A protein and the small-molecule ligand that binds it are described below.
Small molecule (SMILES): CC(=O)N[C@H]1[C@H](O[C@H]2[C@H](O)[C@@H](NC(C)=O)CO[C@@H]2CO)O[C@H](CO)[C@@H](O[C@@H]2O[C@H](CO[C@H]3O[C@H](CO)[C@@H](O)[C@H](O)[C@@H]3O)[C@@H](O)[C@H](O[C@H]3O[C@H](CO)[C@@H](O)[C@H](O)[C@@H]3O)[C@@H]2O)[C@@H]1O

Sequence of chain 1.C:
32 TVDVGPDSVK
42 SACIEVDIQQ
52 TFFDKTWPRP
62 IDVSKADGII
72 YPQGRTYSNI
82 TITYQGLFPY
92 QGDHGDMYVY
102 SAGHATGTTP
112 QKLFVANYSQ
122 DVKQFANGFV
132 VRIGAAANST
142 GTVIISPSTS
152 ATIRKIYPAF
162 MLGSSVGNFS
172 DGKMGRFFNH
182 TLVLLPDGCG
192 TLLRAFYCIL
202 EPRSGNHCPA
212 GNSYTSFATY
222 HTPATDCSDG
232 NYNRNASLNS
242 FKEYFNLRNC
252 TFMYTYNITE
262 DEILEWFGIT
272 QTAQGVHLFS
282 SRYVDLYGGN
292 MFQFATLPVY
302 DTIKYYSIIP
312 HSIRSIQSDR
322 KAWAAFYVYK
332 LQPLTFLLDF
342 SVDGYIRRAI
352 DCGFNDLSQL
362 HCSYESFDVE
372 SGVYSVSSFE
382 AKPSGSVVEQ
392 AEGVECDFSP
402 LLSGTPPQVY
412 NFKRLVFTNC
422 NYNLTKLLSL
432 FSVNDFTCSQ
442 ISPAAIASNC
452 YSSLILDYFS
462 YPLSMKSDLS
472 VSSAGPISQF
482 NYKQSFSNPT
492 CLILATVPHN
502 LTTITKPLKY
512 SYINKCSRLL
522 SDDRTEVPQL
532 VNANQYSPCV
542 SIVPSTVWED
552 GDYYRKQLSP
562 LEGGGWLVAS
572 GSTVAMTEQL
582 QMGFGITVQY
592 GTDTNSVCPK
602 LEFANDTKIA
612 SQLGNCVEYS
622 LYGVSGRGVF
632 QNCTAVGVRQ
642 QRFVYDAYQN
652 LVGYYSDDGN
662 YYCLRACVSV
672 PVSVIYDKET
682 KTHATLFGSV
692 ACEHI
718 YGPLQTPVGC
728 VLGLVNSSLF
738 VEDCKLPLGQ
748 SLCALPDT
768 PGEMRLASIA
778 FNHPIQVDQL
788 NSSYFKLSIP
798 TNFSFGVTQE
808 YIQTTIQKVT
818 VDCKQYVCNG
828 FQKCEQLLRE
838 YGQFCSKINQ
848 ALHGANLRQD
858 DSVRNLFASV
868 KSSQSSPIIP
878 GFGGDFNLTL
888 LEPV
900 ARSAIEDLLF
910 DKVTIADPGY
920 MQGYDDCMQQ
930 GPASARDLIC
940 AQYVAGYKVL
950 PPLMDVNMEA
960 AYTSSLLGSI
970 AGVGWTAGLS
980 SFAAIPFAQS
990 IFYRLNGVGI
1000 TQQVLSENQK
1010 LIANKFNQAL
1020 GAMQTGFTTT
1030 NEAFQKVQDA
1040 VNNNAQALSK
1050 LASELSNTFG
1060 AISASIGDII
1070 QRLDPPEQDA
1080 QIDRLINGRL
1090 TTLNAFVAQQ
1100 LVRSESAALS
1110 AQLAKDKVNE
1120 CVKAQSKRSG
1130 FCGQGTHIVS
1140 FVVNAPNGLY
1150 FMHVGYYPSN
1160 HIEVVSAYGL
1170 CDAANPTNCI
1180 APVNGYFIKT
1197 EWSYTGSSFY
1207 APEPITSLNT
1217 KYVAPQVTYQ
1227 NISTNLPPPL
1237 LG

Binding-site contacts:
Ligand atom O7 contacts residue TYR288 of chain 1.C at 4.4 Å.
Ligand atom C3 contacts residue ASN139 of chain 1.C at 3.8 Å.
Ligand atom C2 contacts residue TYR288 of chain 1.C at 4.5 Å (hydrophobic).
Ligand atom C8 contacts residue GLY135 of chain 1.C at 3.2 Å.
Ligand atom O3 contacts residue ILE264 of chain 1.C at 3.9 Å.
Ligand atom C2 contacts residue GLU263 of chain 1.C at 3.7 Å.
Ligand atom C1 contacts residue ASN139 of chain 1.C at 1.4 Å.
Ligand atom C8 contacts residue GLU263 of chain 1.C at 3.8 Å.
Ligand atom N2 contacts residue ALA138 of chain 1.C at 3.9 Å.
Ligand atom C8 contacts residue ALA136 of chain 1.C at 3.5 Å (hydrophobic).
Ligand atom C6 contacts residue TYR288 of chain 1.C at 4.1 Å (hydrophobic).
Ligand atom C1 contacts residue TYR288 of chain 1.C at 4.0 Å (hydrophobic).
Ligand atom O3 contacts residue TYR288 of chain 1.C at 4.4 Å.
Ligand atom C5 contacts residue ASN139 of chain 1.C at 3.7 Å.
Ligand atom N2 contacts residue ASN139 of chain 1.C at 2.9 Å (h-bond).
Ligand atom O7 contacts residue ALA138 of chain 1.C at 3.8 Å.
Ligand atom C1 contacts residue ALA138 of chain 1.C at 4.4 Å (hydrophobic).
Ligand atom C1 contacts residue GLU263 of chain 1.C at 3.8 Å.
Ligand atom C3 contacts residue GLU263 of chain 1.C at 3.7 Å.
Ligand atom C7 contacts residue GLU263 of chain 1.C at 3.8 Å.
Ligand atom C4 contacts residue TYR288 of chain 1.C at 3.9 Å (hydrophobic).
Ligand atom N2 contacts residue ILE264 of chain 1.C at 4.3 Å.
Ligand atom C3 contacts residue ILE264 of chain 1.C at 4.1 Å (hydrophobic).
Ligand atom C8 contacts residue ALA138 of chain 1.C at 3.5 Å (hydrophobic).
Ligand atom C2 contacts residue ASN139 of chain 1.C at 2.4 Å.
Ligand atom O7 contacts residue ASN139 of chain 1.C at 3.7 Å.
Ligand atom C8 contacts residue LEU265 of chain 1.C at 4.1 Å (hydrophobic).
Ligand atom O6 contacts residue TYR288 of chain 1.C at 3.4 Å.
Ligand atom C6 contacts residue TYR288 of chain 1.C at 4.4 Å (hydrophobic).
Ligand atom C4 contacts residue ASN139 of chain 1.C at 4.3 Å.
Ligand atom C7 contacts residue ASN139 of chain 1.C at 3.5 Å.
Ligand atom O7 contacts residue ILE264 of chain 1.C at 3.9 Å.
Ligand atom C5 contacts residue TYR288 of chain 1.C at 3.8 Å (hydrophobic).
Ligand atom O5 contacts residue ASN139 of chain 1.C at 2.3 Å (h-bond).
Ligand atom O5 contacts residue TYR288 of chain 1.C at 4.2 Å.
Ligand atom O6 contacts residue TYR288 of chain 1.C at 4.5 Å.
Ligand atom O3 contacts residue GLU263 of chain 1.C at 4.2 Å.
Ligand atom N2 contacts residue GLU263 of chain 1.C at 2.9 Å (salt-bridge).
Ligand atom C7 contacts residue ALA138 of chain 1.C at 3.5 Å (hydrophobic).
Ligand atom O4 contacts residue ILE264 of chain 1.C at 3.8 Å.